This small molecule binds to this protein.
Small molecule (SMILES): CC(=O)N[C@@H]1[C@@H](O)[C@H](O)[C@@H](CO)O[C@H]1O

Binding-site contacts:
Ligand atom C6 contacts residue ASN107 of chain 1.D at 4.5 Å.
Ligand atom C8 contacts residue ASN107 of chain 1.D at 4.5 Å.
Ligand atom O5 contacts residue ASN107 of chain 1.D at 2.5 Å (h-bond).
Ligand atom C2 contacts residue ASN107 of chain 1.D at 2.3 Å.
Ligand atom C7 contacts residue ASN107 of chain 1.D at 3.6 Å.
Ligand atom C1 contacts residue ASN107 of chain 1.D at 1.4 Å.
Ligand atom C4 contacts residue ASN107 of chain 1.D at 4.1 Å.
Ligand atom C3 contacts residue ASN107 of chain 1.D at 3.6 Å.
Ligand atom N2 contacts residue ASN107 of chain 1.D at 2.7 Å (h-bond).
Ligand atom N2 contacts residue GLU110 of chain 1.D at 4.2 Å.
Ligand atom C5 contacts residue ASN107 of chain 1.D at 3.7 Å.
Ligand atom C7 contacts residue GLU110 of chain 1.D at 3.8 Å.
Ligand atom O7 contacts residue GLU110 of chain 1.D at 4.3 Å.
Ligand atom C8 contacts residue GLU110 of chain 1.D at 3.3 Å.
Ligand atom O7 contacts residue ASN107 of chain 1.D at 4.1 Å.

Sequence of chain 1.D:
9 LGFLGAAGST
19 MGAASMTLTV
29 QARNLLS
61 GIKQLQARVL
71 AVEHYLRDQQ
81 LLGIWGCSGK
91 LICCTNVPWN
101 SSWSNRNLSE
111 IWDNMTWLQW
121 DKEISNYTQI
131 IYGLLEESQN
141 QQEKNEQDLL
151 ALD